Sequence of chain 1.Q:
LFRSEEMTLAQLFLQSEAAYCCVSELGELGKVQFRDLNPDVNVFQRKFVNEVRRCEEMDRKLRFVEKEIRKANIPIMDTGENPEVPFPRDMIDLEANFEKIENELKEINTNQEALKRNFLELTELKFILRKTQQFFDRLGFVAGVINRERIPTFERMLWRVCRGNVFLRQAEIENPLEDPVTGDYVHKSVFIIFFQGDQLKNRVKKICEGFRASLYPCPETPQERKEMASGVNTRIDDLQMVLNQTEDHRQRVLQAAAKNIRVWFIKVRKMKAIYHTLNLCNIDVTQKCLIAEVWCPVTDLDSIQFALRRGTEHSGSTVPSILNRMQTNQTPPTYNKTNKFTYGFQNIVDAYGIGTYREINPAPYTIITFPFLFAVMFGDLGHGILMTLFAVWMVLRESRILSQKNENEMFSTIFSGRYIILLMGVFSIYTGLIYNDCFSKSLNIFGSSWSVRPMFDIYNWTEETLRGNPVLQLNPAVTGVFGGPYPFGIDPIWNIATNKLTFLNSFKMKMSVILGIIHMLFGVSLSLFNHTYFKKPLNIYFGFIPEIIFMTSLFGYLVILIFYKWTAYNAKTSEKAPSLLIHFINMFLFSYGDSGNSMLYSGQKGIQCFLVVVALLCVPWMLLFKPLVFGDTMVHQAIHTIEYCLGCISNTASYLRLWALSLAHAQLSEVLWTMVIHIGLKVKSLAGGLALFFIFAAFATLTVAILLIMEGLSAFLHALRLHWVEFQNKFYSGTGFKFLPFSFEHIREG

Binding-site contacts:
Ligand atom C6 contacts residue ASN626 of chain 1.Q at 4.2 Å.
Ligand atom C5 contacts residue NAG2 of chain 1.GA at 3.5 Å.
Ligand atom O5 contacts residue NAG2 of chain 1.GA at 4.3 Å.
Ligand atom O2 contacts residue BMA3 of chain 1.GA at 4.0 Å.
Ligand atom C5 contacts residue GLY625 of chain 1.Q at 3.5 Å.
Ligand atom C4 contacts residue NAG2 of chain 1.GA at 4.3 Å.
Ligand atom C6 contacts residue NAG2 of chain 1.GA at 4.1 Å.
Ligand atom C1 contacts residue LYS605 of chain 1.Q at 4.5 Å.
Ligand atom O4 contacts residue NAG2 of chain 1.GA at 3.5 Å.
Ligand atom C1 contacts residue NAG2 of chain 1.GA at 4.4 Å.
Ligand atom C1 contacts residue BMA3 of chain 1.GA at 1.6 Å.
Ligand atom C6 contacts residue GLY625 of chain 1.Q at 2.1 Å.
Ligand atom C6 contacts residue BMA3 of chain 1.GA at 4.2 Å.
Ligand atom C4 contacts residue GLY625 of chain 1.Q at 4.3 Å.
Ligand atom O5 contacts residue GLY625 of chain 1.Q at 4.5 Å.
Ligand atom C6 contacts residue SER624 of chain 1.Q at 4.3 Å.
Ligand atom O6 contacts residue ASN626 of chain 1.Q at 4.1 Å.
Ligand atom O6 contacts residue BMA3 of chain 1.GA at 4.4 Å.
Ligand atom O6 contacts residue GLY625 of chain 1.Q at 2.4 Å (h-bond).
Ligand atom C4 contacts residue BMA3 of chain 1.GA at 3.9 Å.
Ligand atom O5 contacts residue BMA3 of chain 1.GA at 2.4 Å (h-bond).
Ligand atom O4 contacts residue GLY625 of chain 1.Q at 4.3 Å.
Ligand atom O6 contacts residue LYS605 of chain 1.Q at 4.4 Å.
Ligand atom C6 contacts residue LYS605 of chain 1.Q at 4.0 Å.
Ligand atom O2 contacts residue LYS605 of chain 1.Q at 3.9 Å.
Ligand atom C3 contacts residue BMA3 of chain 1.GA at 3.5 Å.
Ligand atom C2 contacts residue BMA3 of chain 1.GA at 2.8 Å.
Ligand atom C3 contacts residue NAG2 of chain 1.GA at 4.3 Å.
Ligand atom C5 contacts residue BMA3 of chain 1.GA at 3.0 Å.

The protein below binds the small molecule below.
Small molecule (SMILES): OC[C@H]1O[C@H](OC[C@H]2OC[C@@H](O)[C@@H](O)[C@@H]2O)[C@@H](O)[C@@H](O)[C@@H]1O